Binding-site contacts:
Ligand atom O5 contacts residue ASN332 of chain 1.A at 2.4 Å (h-bond).
Ligand atom C1 contacts residue ASN332 of chain 1.A at 1.4 Å.
Ligand atom C6 contacts residue SER334 of chain 1.A at 4.4 Å.
Ligand atom C2 contacts residue ASN332 of chain 1.A at 2.5 Å.
Ligand atom C1 contacts residue SER334 of chain 1.A at 4.3 Å.
Ligand atom C7 contacts residue ASN332 of chain 1.A at 3.8 Å.
Ligand atom N2 contacts residue ASN332 of chain 1.A at 3.1 Å (h-bond).
Ligand atom C5 contacts residue ASN332 of chain 1.A at 3.7 Å.
Ligand atom O7 contacts residue ASN332 of chain 1.A at 3.6 Å.
Ligand atom C4 contacts residue ASN332 of chain 1.A at 4.4 Å.
Ligand atom O5 contacts residue VAL335 of chain 1.A at 4.0 Å.
Ligand atom C5 contacts residue SER334 of chain 1.A at 4.0 Å.
Ligand atom C3 contacts residue ASN332 of chain 1.A at 3.9 Å.
Ligand atom O5 contacts residue SER334 of chain 1.A at 4.3 Å.

Sequence of chain 1.A:
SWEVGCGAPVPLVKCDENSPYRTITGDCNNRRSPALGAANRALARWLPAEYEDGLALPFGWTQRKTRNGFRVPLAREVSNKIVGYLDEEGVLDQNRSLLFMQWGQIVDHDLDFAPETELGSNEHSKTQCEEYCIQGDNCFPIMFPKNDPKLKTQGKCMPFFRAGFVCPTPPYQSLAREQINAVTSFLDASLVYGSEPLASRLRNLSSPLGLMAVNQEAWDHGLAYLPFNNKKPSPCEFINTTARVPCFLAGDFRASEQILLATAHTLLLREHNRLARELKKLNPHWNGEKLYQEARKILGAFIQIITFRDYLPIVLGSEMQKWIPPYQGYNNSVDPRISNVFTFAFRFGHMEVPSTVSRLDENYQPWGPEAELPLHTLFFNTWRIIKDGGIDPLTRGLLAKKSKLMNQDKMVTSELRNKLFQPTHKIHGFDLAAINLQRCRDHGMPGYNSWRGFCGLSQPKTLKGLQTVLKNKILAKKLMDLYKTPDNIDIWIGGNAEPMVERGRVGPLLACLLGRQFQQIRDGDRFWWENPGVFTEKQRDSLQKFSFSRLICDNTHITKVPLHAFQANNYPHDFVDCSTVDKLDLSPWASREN

A protein and the small-molecule ligand that binds it are described below.
Small molecule (SMILES): CC(=O)N[C@H]1[C@H](O[C@H]2[C@H](O)[C@@H](NC(C)=O)CO[C@@H]2CO)O[C@H](CO)[C@@H](O[C@@H]2O[C@H](CO)[C@@H](O[C@H]3O[C@H](CO)[C@@H](O)[C@H](O)[C@@H]3O)[C@H](O)[C@@H]2O)[C@@H]1O